A small-molecule ligand and the protein it binds are described below.
Small molecule (SMILES): Cc1noc(C)c1-c1ccc2c3c(cccc13)C(=O)N2[C@H](C)c1ccccc1

Binding-site contacts:
Ligand atom NAC contacts residue ASN113 of chain 1.A at 4.0 Å.
Ligand atom CBA contacts residue TRP54 of chain 1.A at 3.9 Å (hydrophobic).
Ligand atom CAG contacts residue LEU67 of chain 1.A at 3.8 Å (hydrophobic).
Ligand atom OAU contacts residue LEU65 of chain 1.A at 3.8 Å.
Ligand atom NAC contacts residue CYS109 of chain 1.A at 4.1 Å.
Ligand atom CAF contacts residue PRO55 of chain 1.A at 3.9 Å (hydrophobic).
Ligand atom CAQ contacts residue PRO55 of chain 1.A at 4.0 Å (hydrophobic).
Ligand atom CAZ contacts residue MET122 of chain 1.A at 3.8 Å (hydrophobic).
Ligand atom CAM contacts residue ILE119 of chain 1.A at 3.7 Å (hydrophobic).
Ligand atom CAQ contacts residue LEU65 of chain 1.A at 3.7 Å (hydrophobic).
Ligand atom CAG contacts residue TYR112 of chain 1.A at 3.7 Å (hydrophobic).
Ligand atom CAN contacts residue LEU65 of chain 1.A at 3.8 Å (hydrophobic).
Ligand atom CAE contacts residue ASN113 of chain 1.A at 3.9 Å.
Ligand atom NAC contacts residue VAL60 of chain 1.A at 4.0 Å.
Ligand atom OAD contacts residue TYR70 of chain 1.A at 3.7 Å.
Ligand atom CAF contacts residue PHE56 of chain 1.A at 3.5 Å (hydrophobic).
Ligand atom CAZ contacts residue ASP118 of chain 1.A at 3.6 Å.
Ligand atom CAN contacts residue PRO55 of chain 1.A at 3.4 Å (hydrophobic).
Ligand atom CAB contacts residue ILE119 of chain 1.A at 3.8 Å (hydrophobic).
Ligand atom CAP contacts residue PRO55 of chain 1.A at 3.9 Å (hydrophobic).
Ligand atom OAU contacts residue TRP54 of chain 1.A at 3.1 Å.
Ligand atom CAY contacts residue ASP118 of chain 1.A at 3.8 Å.
Ligand atom CAO contacts residue LEU65 of chain 1.A at 3.9 Å (hydrophobic).
Ligand atom CAF contacts residue ILE119 of chain 1.A at 3.6 Å (hydrophobic).
Ligand atom OAD contacts residue ASN113 of chain 1.A at 3.4 Å (h-bond).
Ligand atom CAJ contacts residue LEU65 of chain 1.A at 3.6 Å (hydrophobic).
Ligand atom CAS contacts residue TRP54 of chain 1.A at 3.7 Å (hydrophobic).
Ligand atom CAP contacts residue LEU65 of chain 1.A at 3.9 Å (hydrophobic).
Ligand atom CAG contacts residue ASN113 of chain 1.A at 3.7 Å.
Ligand atom CBA contacts residue MET122 of chain 1.A at 3.6 Å (hydrophobic).
Ligand atom CAH contacts residue ILE119 of chain 1.A at 3.9 Å (hydrophobic).
Ligand atom CAI contacts residue PRO55 of chain 1.A at 4.0 Å (hydrophobic).
Ligand atom CAI contacts residue LEU65 of chain 1.A at 3.6 Å (hydrophobic).
Ligand atom CAA contacts residue ILE119 of chain 1.A at 3.9 Å (hydrophobic).
Ligand atom CAB contacts residue VAL60 of chain 1.A at 4.1 Å (hydrophobic).
Ligand atom CBB contacts residue TRP54 of chain 1.A at 3.5 Å (hydrophobic).
Ligand atom CAS contacts residue LEU65 of chain 1.A at 3.6 Å (hydrophobic).
Ligand atom CAO contacts residue PRO55 of chain 1.A at 3.1 Å (hydrophobic).
Ligand atom CAJ contacts residue PRO55 of chain 1.A at 4.0 Å (hydrophobic).
Ligand atom NAR contacts residue LEU65 of chain 1.A at 3.9 Å.

Sequence of chain 1.A:
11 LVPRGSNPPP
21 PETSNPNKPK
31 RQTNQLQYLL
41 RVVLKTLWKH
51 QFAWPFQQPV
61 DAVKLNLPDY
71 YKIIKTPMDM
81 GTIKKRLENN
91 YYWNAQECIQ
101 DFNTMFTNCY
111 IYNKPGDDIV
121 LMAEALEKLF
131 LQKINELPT